A protein and the small-molecule ligand that binds it are described below.
Small molecule (SMILES): CC(=O)N[C@H]1[C@H](O[C@H]2[C@H](O)[C@@H](NC(C)=O)CO[C@@H]2CO)O[C@H](CO)[C@@H](O)[C@@H]1O

Sequence of chain 21.E:
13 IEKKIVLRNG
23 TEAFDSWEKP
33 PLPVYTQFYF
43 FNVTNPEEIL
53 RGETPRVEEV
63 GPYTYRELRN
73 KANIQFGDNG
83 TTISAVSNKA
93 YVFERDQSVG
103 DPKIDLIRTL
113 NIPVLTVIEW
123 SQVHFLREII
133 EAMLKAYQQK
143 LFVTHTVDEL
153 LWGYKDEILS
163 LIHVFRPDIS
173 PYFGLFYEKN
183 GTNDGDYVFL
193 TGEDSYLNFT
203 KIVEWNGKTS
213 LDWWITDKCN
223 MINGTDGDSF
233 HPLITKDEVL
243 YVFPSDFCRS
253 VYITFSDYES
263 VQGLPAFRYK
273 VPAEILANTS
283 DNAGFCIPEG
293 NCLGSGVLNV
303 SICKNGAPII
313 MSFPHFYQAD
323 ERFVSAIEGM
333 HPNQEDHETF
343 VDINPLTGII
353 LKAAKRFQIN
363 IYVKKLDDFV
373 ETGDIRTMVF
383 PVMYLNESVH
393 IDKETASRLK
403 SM

Binding-site contacts:
Ligand atom C8 contacts residue TYR93 of chain 21.E at 4.4 Å (hydrophobic).
Ligand atom O4 contacts residue VAL94 of chain 21.E at 3.7 Å.
Ligand atom O7 contacts residue VAL94 of chain 21.E at 3.5 Å.
Ligand atom C2 contacts residue TYR93 of chain 21.E at 3.8 Å (hydrophobic).
Ligand atom C3 contacts residue ASN182 of chain 21.E at 3.8 Å.
Ligand atom O7 contacts residue LEU70 of chain 21.E at 3.7 Å.
Ligand atom C3 contacts residue TYR93 of chain 21.E at 3.8 Å (hydrophobic).
Ligand atom O7 contacts residue TRP154 of chain 21.E at 4.5 Å.
Ligand atom C7 contacts residue TYR93 of chain 21.E at 4.3 Å (hydrophobic).
Ligand atom N2 contacts residue TYR93 of chain 21.E at 3.3 Å (h-bond).
Ligand atom O5 contacts residue ASN182 of chain 21.E at 2.4 Å (h-bond).
Ligand atom C8 contacts residue ASN182 of chain 21.E at 4.3 Å.
Ligand atom O3 contacts residue VAL94 of chain 21.E at 4.5 Å.
Ligand atom C3 contacts residue VAL94 of chain 21.E at 4.4 Å (hydrophobic).
Ligand atom C8 contacts residue ASP150 of chain 21.E at 4.3 Å.
Ligand atom C7 contacts residue TRP154 of chain 21.E at 4.5 Å (hydrophobic).
Ligand atom C5 contacts residue ASN182 of chain 21.E at 3.6 Å.
Ligand atom C8 contacts residue TRP154 of chain 21.E at 3.6 Å (hydrophobic).
Ligand atom O7 contacts residue ASN182 of chain 21.E at 2.9 Å (h-bond).
Ligand atom C1 contacts residue TYR93 of chain 21.E at 3.8 Å (hydrophobic).
Ligand atom C1 contacts residue ASN182 of chain 21.E at 1.4 Å.
Ligand atom C7 contacts residue ASN182 of chain 21.E at 3.1 Å.
Ligand atom N2 contacts residue ASN182 of chain 21.E at 2.9 Å (h-bond).
Ligand atom C4 contacts residue ASN182 of chain 21.E at 4.3 Å.
Ligand atom C2 contacts residue VAL94 of chain 21.E at 4.3 Å (hydrophobic).
Ligand atom C2 contacts residue ASN182 of chain 21.E at 2.5 Å.